Sequence of chain 1.A:
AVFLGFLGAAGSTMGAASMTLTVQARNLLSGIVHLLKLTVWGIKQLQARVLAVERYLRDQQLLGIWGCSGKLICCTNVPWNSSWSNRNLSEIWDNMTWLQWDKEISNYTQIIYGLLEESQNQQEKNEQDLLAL

The protein below binds the small molecule below.
Small molecule (SMILES): CC(=O)N[C@@H]1[C@@H](O)[C@H](O)[C@@H](CO)O[C@H]1O

Binding-site contacts:
Ligand atom C3 contacts residue ASN100 of chain 1.A at 3.8 Å.
Ligand atom C8 contacts residue ASN100 of chain 1.A at 4.4 Å.
Ligand atom C5 contacts residue ASN100 of chain 1.A at 3.6 Å.
Ligand atom C4 contacts residue ASN100 of chain 1.A at 4.2 Å.
Ligand atom C7 contacts residue ASN100 of chain 1.A at 3.2 Å.
Ligand atom C2 contacts residue ASN100 of chain 1.A at 2.5 Å.
Ligand atom O7 contacts residue ASN100 of chain 1.A at 3.0 Å (h-bond).
Ligand atom O5 contacts residue ASN100 of chain 1.A at 2.3 Å (h-bond).
Ligand atom C1 contacts residue SER102 of chain 1.A at 3.6 Å.
Ligand atom N2 contacts residue ASN100 of chain 1.A at 3.0 Å (h-bond).
Ligand atom O5 contacts residue SER102 of chain 1.A at 3.9 Å.
Ligand atom C1 contacts residue ASN100 of chain 1.A at 1.4 Å.